Binding-site contacts:
Ligand atom C5 contacts residue SER156 of chain 13.A at 3.9 Å.
Ligand atom C2 contacts residue SER156 of chain 13.A at 4.3 Å.
Ligand atom C5 contacts residue ASN154 of chain 13.A at 3.6 Å.
Ligand atom N2 contacts residue ASN154 of chain 13.A at 3.0 Å (h-bond).
Ligand atom N2 contacts residue SER156 of chain 13.A at 4.2 Å.
Ligand atom O5 contacts residue SER156 of chain 13.A at 3.9 Å.
Ligand atom C1 contacts residue SER156 of chain 13.A at 3.3 Å.
Ligand atom C7 contacts residue ASN154 of chain 13.A at 3.4 Å.
Ligand atom C4 contacts residue ASN154 of chain 13.A at 4.2 Å.
Ligand atom C2 contacts residue ASN154 of chain 13.A at 2.5 Å.
Ligand atom O5 contacts residue ASN154 of chain 13.A at 2.4 Å (h-bond).
Ligand atom O7 contacts residue ASN154 of chain 13.A at 3.6 Å.
Ligand atom C3 contacts residue ASN154 of chain 13.A at 3.9 Å.
Ligand atom C1 contacts residue ASN154 of chain 13.A at 1.4 Å.
Ligand atom C8 contacts residue ASN154 of chain 13.A at 3.9 Å.

This small molecule binds to this protein.
Small molecule (SMILES): CC(=O)N[C@@H]1[C@@H](O)[C@H](O)[C@@H](CO)O[C@H]1O

Sequence of chain 13.A:
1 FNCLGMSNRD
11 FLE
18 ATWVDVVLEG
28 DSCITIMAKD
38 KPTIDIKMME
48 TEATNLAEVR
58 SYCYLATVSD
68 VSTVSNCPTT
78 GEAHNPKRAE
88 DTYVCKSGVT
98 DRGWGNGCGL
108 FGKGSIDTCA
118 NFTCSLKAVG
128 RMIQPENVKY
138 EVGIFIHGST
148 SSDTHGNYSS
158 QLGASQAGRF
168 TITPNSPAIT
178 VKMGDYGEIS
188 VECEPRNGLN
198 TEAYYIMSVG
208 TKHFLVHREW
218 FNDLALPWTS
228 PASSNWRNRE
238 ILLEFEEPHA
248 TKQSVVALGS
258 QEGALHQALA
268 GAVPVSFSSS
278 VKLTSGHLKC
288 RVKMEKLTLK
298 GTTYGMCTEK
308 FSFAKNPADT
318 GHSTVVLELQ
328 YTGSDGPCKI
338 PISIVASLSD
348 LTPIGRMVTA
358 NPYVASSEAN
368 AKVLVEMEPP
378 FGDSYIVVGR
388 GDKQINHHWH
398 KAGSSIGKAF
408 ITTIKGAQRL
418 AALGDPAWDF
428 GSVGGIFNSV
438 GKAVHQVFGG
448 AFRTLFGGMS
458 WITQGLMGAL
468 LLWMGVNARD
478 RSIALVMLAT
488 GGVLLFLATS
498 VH